Sequence of chain 1.A:
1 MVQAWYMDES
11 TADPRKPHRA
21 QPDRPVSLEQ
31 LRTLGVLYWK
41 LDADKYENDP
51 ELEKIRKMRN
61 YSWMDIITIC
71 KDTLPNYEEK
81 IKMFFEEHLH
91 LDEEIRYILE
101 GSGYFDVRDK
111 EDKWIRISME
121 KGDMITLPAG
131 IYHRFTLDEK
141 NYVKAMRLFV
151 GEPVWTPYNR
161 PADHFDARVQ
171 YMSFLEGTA

Binding-site contacts:
Ligand atom C1 contacts residue ARG96 of chain 1.A at 3.8 Å.
Ligand atom O2 contacts residue PHE84 of chain 1.A at 3.9 Å.
Ligand atom C4 contacts residue PHE135 of chain 1.A at 4.0 Å (hydrophobic).
Ligand atom S1 contacts residue ALA145 of chain 1.A at 3.9 Å.
Ligand atom C1 contacts residue NI1 of chain 1.B at 4.5 Å.
Ligand atom O2 contacts residue GLU94 of chain 1.A at 3.6 Å (salt-bridge).
Ligand atom C5 contacts residue ILE98 of chain 1.A at 3.8 Å (hydrophobic).
Ligand atom C3 contacts residue PHE84 of chain 1.A at 4.0 Å (hydrophobic).
Ligand atom O5 contacts residue PHE84 of chain 1.A at 3.9 Å.
Ligand atom C5 contacts residue VAL143 of chain 1.A at 4.0 Å (hydrophobic).
Ligand atom S1 contacts residue PHE105 of chain 1.A at 4.4 Å.
Ligand atom O2 contacts residue NI1 of chain 1.B at 4.0 Å.
Ligand atom O5 contacts residue ARG147 of chain 1.A at 4.3 Å.
Ligand atom C3 contacts residue PHE135 of chain 1.A at 3.5 Å (hydrophobic).
Ligand atom C1 contacts residue PHE84 of chain 1.A at 3.4 Å (hydrophobic).
Ligand atom O1 contacts residue PHE84 of chain 1.A at 3.3 Å.
Ligand atom C4 contacts residue PHE84 of chain 1.A at 4.2 Å (hydrophobic).
Ligand atom C3 contacts residue ILE69 of chain 1.A at 4.0 Å (hydrophobic).
Ligand atom S1 contacts residue ARG96 of chain 1.A at 3.6 Å.
Ligand atom C2 contacts residue PHE84 of chain 1.A at 3.6 Å (hydrophobic).
Ligand atom O5 contacts residue ARG96 of chain 1.A at 3.0 Å (salt-bridge).
Ligand atom C5 contacts residue PHE105 of chain 1.A at 3.8 Å (hydrophobic).
Ligand atom O1 contacts residue NI1 of chain 1.B at 4.1 Å.
Ligand atom O1 contacts residue PHE135 of chain 1.A at 3.6 Å.
Ligand atom C5 contacts residue ALA145 of chain 1.A at 3.7 Å (hydrophobic).
Ligand atom C5 contacts residue PHE135 of chain 1.A at 3.8 Å (hydrophobic).
Ligand atom O1 contacts residue GLU94 of chain 1.A at 3.9 Å.
Ligand atom C1 contacts residue GLU94 of chain 1.A at 4.0 Å.
Ligand atom C4 contacts residue ILE69 of chain 1.A at 3.1 Å (hydrophobic).
Ligand atom O2 contacts residue ARG96 of chain 1.A at 2.9 Å (salt-bridge).
Ligand atom C2 contacts residue ARG96 of chain 1.A at 3.6 Å.

The protein below binds the small molecule below.
Small molecule (SMILES): CSCCC(=O)C(=O)O